Binding-site contacts:
Ligand atom O1 contacts residue TRP285 of chain 1.BB at 3.1 Å.
Ligand atom C1 contacts residue TRP285 of chain 1.BB at 3.5 Å (hydrophobic).
Ligand atom O1 contacts residue VAL255 of chain 1.AB at 4.0 Å.
Ligand atom O4 contacts residue TRP285 of chain 1.BB at 3.2 Å.
Ligand atom O6 contacts residue TRP285 of chain 1.BB at 3.2 Å (h-bond).
Ligand atom C2 contacts residue ASN252 of chain 1.AB at 4.4 Å.
Ligand atom O1 contacts residue ALA254 of chain 1.AB at 4.3 Å.
Ligand atom C3 contacts residue TRP285 of chain 1.BB at 4.0 Å (hydrophobic).
Ligand atom C6 contacts residue TRP285 of chain 1.BB at 3.4 Å (hydrophobic).
Ligand atom O5 contacts residue TRP285 of chain 1.BB at 3.1 Å (h-bond).
Ligand atom O2 contacts residue TRP285 of chain 1.BB at 4.3 Å.
Ligand atom O3 contacts residue TRP285 of chain 1.BB at 3.9 Å.
Ligand atom C4 contacts residue TRP285 of chain 1.BB at 4.0 Å (hydrophobic).
Ligand atom O1 contacts residue ASN252 of chain 1.AB at 4.2 Å.
Ligand atom O2 contacts residue ASN252 of chain 1.AB at 3.1 Å (h-bond).
Ligand atom C5 contacts residue TRP285 of chain 1.BB at 3.7 Å (hydrophobic).
Ligand atom C2 contacts residue TRP285 of chain 1.BB at 3.5 Å (hydrophobic).
Ligand atom O2 contacts residue VAL255 of chain 1.AB at 3.9 Å.

Sequence of chain 1.AB:
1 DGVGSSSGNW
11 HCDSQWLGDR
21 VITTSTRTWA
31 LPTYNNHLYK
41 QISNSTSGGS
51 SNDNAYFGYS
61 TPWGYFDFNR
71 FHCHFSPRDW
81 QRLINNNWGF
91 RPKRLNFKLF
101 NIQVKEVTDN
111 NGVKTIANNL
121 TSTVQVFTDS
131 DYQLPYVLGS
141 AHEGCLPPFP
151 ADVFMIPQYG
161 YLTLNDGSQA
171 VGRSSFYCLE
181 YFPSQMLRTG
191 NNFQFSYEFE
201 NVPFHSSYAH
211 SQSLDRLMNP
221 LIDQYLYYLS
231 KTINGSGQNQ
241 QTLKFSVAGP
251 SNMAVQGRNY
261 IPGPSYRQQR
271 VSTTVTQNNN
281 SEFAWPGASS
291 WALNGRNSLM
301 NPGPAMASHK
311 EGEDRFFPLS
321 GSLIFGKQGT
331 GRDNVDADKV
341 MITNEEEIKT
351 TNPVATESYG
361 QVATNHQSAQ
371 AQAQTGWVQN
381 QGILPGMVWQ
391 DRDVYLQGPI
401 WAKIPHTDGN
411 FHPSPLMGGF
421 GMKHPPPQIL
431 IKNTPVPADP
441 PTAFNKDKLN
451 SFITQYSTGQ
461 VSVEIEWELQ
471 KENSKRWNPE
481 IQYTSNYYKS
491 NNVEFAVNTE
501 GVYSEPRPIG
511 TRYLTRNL

Sequence of chain 1.BB:
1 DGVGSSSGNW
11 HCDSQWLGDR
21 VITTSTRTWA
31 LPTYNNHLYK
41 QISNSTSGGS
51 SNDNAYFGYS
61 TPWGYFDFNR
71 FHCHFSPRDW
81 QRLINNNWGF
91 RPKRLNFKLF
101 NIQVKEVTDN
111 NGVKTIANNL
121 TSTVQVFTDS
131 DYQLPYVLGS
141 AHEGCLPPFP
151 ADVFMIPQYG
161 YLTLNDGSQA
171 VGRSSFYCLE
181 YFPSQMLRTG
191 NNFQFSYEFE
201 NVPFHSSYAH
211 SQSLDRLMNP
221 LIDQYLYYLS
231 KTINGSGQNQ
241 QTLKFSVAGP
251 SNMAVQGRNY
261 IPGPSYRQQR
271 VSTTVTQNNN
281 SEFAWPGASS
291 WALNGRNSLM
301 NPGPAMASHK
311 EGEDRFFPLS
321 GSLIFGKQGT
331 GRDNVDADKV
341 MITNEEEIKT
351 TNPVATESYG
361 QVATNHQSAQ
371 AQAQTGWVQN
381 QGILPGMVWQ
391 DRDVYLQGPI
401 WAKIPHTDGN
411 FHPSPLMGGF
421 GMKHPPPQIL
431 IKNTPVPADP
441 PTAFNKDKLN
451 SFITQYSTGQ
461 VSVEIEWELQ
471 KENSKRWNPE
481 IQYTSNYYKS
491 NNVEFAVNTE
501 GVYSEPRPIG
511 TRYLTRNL

This small molecule binds to this protein.
Small molecule (SMILES): OC[C@H]1O[C@@H](O)[C@H](O)[C@@H](O)[C@H]1O